Binding-site contacts:
Ligand atom O4 contacts residue VAL109 of chain 1.A at 3.7 Å.
Ligand atom C8 contacts residue TRP108 of chain 1.A at 3.6 Å (hydrophobic).
Ligand atom O5 contacts residue GLN57 of chain 1.A at 3.8 Å.
Ligand atom C1 contacts residue NA1 of chain 1.D at 3.0 Å.
Ligand atom C6 contacts residue SER50 of chain 1.A at 3.7 Å.
Ligand atom O7 contacts residue TRP63 of chain 1.A at 3.7 Å.
Ligand atom C5 contacts residue NA1 of chain 1.D at 3.1 Å.
Ligand atom C5 contacts residue ASN46 of chain 1.A at 3.7 Å.
Ligand atom O7 contacts residue ASN59 of chain 1.A at 2.8 Å (h-bond).
Ligand atom N2 contacts residue GLN57 of chain 1.A at 3.5 Å (h-bond).
Ligand atom C6 contacts residue ASN46 of chain 1.A at 3.6 Å.
Ligand atom O1 contacts residue VAL109 of chain 1.A at 3.0 Å (h-bond).
Ligand atom O5 contacts residue GLU35 of chain 1.A at 3.8 Å.
Ligand atom O4 contacts residue ASP48 of chain 1.A at 3.4 Å (salt-bridge).
Ligand atom C3 contacts residue ALA107 of chain 1.A at 3.7 Å (hydrophobic).
Ligand atom C6 contacts residue NA1 of chain 1.D at 3.2 Å.
Ligand atom O5 contacts residue NA1 of chain 1.D at 2.2 Å (h-bond).
Ligand atom C2 contacts residue GLN57 of chain 1.A at 3.2 Å.
Ligand atom O1 contacts residue ALA107 of chain 1.A at 3.6 Å.
Ligand atom O6 contacts residue NA1 of chain 1.D at 2.5 Å (h-bond).
Ligand atom O1 contacts residue TRP108 of chain 1.A at 3.4 Å.
Ligand atom C7 contacts residue ASN59 of chain 1.A at 3.6 Å.
Ligand atom N2 contacts residue ALA107 of chain 1.A at 3.0 Å (h-bond).
Ligand atom C5 contacts residue VAL109 of chain 1.A at 3.8 Å (hydrophobic).
Ligand atom O1 contacts residue GLU35 of chain 1.A at 2.7 Å (salt-bridge).
Ligand atom C1 contacts residue GLN57 of chain 1.A at 3.2 Å.
Ligand atom O3 contacts residue ASN59 of chain 1.A at 2.8 Å (h-bond).
Ligand atom O7 contacts residue GLN57 of chain 1.A at 3.3 Å (h-bond).
Ligand atom O6 contacts residue ASN59 of chain 1.A at 3.7 Å.
Ligand atom C7 contacts residue GLN57 of chain 1.A at 3.5 Å.
Ligand atom O7 contacts residue ILE58 of chain 1.A at 3.3 Å.
Ligand atom O7 contacts residue VAL109 of chain 1.A at 3.5 Å.
Ligand atom C4 contacts residue ASP52 of chain 1.A at 3.7 Å.
Ligand atom C6 contacts residue ASP52 of chain 1.A at 3.6 Å.
Ligand atom C1 contacts residue GLU35 of chain 1.A at 3.5 Å.
Ligand atom C6 contacts residue ARG61 of chain 1.A at 3.7 Å.
Ligand atom O1 contacts residue NA1 of chain 1.D at 3.4 Å (h-bond).
Ligand atom C7 contacts residue ALA107 of chain 1.A at 3.7 Å (hydrophobic).
Ligand atom C8 contacts residue ALA107 of chain 1.A at 3.6 Å (hydrophobic).
Ligand atom O6 contacts residue TRP62 of chain 1.A at 3.7 Å.

Sequence of chain 1.A:
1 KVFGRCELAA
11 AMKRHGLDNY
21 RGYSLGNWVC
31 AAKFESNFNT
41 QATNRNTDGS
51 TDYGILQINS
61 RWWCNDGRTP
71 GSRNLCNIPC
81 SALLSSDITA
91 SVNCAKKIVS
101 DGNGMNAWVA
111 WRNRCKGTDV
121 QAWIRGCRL

The protein below binds the small molecule below.
Small molecule (SMILES): CC(=O)N[C@@H]1[C@@H](O)[C@H](O[C@@H]2O[C@H](CO)[C@@H](O)[C@H](O)[C@H]2NC(C)=O)[C@@H](CO)O[C@@H]1O